Sequence of chain 1.D:
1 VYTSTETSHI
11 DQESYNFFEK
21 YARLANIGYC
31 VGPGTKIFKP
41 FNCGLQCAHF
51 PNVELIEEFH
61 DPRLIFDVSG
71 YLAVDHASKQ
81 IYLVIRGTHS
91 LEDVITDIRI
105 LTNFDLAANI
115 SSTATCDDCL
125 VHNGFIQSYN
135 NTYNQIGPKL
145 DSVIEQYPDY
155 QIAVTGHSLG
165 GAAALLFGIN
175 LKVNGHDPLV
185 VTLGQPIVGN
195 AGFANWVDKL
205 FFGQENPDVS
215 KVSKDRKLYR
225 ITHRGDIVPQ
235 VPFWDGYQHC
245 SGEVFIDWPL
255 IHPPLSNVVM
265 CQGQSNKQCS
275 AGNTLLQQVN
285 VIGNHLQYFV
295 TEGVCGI

The small molecule below binds the protein below.
Small molecule (SMILES): CC(=O)N[C@@H]1[C@@H](O)[C@H](O)[C@@H](CO)O[C@H]1O

Binding-site contacts:
Ligand atom C6 contacts residue ALA112 of chain 1.D at 4.4 Å (hydrophobic).
Ligand atom O5 contacts residue ALA112 of chain 1.D at 3.8 Å.
Ligand atom O3 contacts residue LEU110 of chain 1.D at 4.4 Å.
Ligand atom C1 contacts residue ALA112 of chain 1.D at 3.7 Å (hydrophobic).
Ligand atom O7 contacts residue GLN131 of chain 1.D at 4.3 Å.
Ligand atom C2 contacts residue ASN134 of chain 1.D at 2.5 Å.
Ligand atom C7 contacts residue ASN134 of chain 1.D at 3.5 Å.
Ligand atom C3 contacts residue ASN134 of chain 1.D at 3.9 Å.
Ligand atom C5 contacts residue ASN134 of chain 1.D at 3.6 Å.
Ligand atom O5 contacts residue ASN138 of chain 1.D at 3.9 Å.
Ligand atom O7 contacts residue ASN134 of chain 1.D at 3.3 Å (h-bond).
Ligand atom C3 contacts residue LEU110 of chain 1.D at 3.9 Å (hydrophobic).
Ligand atom C4 contacts residue ASN134 of chain 1.D at 4.3 Å.
Ligand atom O6 contacts residue ALA112 of chain 1.D at 3.8 Å.
Ligand atom O6 contacts residue ASN138 of chain 1.D at 3.0 Å (h-bond).
Ligand atom C6 contacts residue ASN138 of chain 1.D at 3.9 Å.
Ligand atom O6 contacts residue TYR137 of chain 1.D at 4.1 Å.
Ligand atom C8 contacts residue LEU110 of chain 1.D at 3.4 Å (hydrophobic).
Ligand atom C7 contacts residue ILE130 of chain 1.D at 4.4 Å (hydrophobic).
Ligand atom N2 contacts residue ASN134 of chain 1.D at 3.1 Å (h-bond).
Ligand atom C1 contacts residue ASN134 of chain 1.D at 1.4 Å.
Ligand atom O5 contacts residue ASN134 of chain 1.D at 2.3 Å (h-bond).
Ligand atom C7 contacts residue LEU110 of chain 1.D at 3.7 Å (hydrophobic).
Ligand atom C2 contacts residue LEU110 of chain 1.D at 4.1 Å (hydrophobic).
Ligand atom N2 contacts residue ALA112 of chain 1.D at 4.5 Å.
Ligand atom N2 contacts residue ALA111 of chain 1.D at 4.3 Å.
Ligand atom C5 contacts residue ALA112 of chain 1.D at 3.8 Å (hydrophobic).
Ligand atom N2 contacts residue LEU110 of chain 1.D at 3.1 Å (h-bond).
Ligand atom C8 contacts residue ILE130 of chain 1.D at 3.7 Å (hydrophobic).